A protein and the small-molecule ligand that binds it are described below.
Small molecule (SMILES): C[C@@H](O)CN1CCN(CC(=O)O)CCN(CC(=O)O)CCN(CC(=O)O)CC1

Sequence of chain 1.A:
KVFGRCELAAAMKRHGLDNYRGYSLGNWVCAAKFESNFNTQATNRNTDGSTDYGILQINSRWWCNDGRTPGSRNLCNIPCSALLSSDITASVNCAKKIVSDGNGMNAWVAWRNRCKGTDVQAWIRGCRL

Binding-site contacts:
Ligand atom C15 contacts residue GD1 of chain 1.H at 3.5 Å.
Ligand atom O4 contacts residue DO31 of chain 1.C at 2.4 Å (h-bond).
Ligand atom C8 contacts residue GD1 of chain 1.H at 3.5 Å.
Ligand atom C10 contacts residue GD1 of chain 1.H at 3.2 Å.
Ligand atom C4 contacts residue GD1 of chain 1.H at 3.5 Å.
Ligand atom N4 contacts residue GD1 of chain 1.H at 2.7 Å.
Ligand atom C11 contacts residue DO31 of chain 1.C at 3.2 Å.
Ligand atom O7 contacts residue GD1 of chain 1.H at 2.4 Å.
Ligand atom C9 contacts residue GD1 of chain 1.H at 3.2 Å.
Ligand atom C10 contacts residue ASP101 of chain 1.A at 3.7 Å.
Ligand atom C8 contacts residue TRP62 of chain 1.A at 3.8 Å (hydrophobic).
Ligand atom C11 contacts residue GD1 of chain 1.H at 3.3 Å.
Ligand atom C3 contacts residue GD1 of chain 1.H at 3.4 Å.
Ligand atom C14 contacts residue GD1 of chain 1.H at 3.8 Å.
Ligand atom C7 contacts residue TRP63 of chain 1.A at 3.9 Å (hydrophobic).
Ligand atom C9 contacts residue DO31 of chain 1.C at 3.4 Å.
Ligand atom C13 contacts residue GD1 of chain 1.H at 3.2 Å.
Ligand atom C4 contacts residue TRP62 of chain 1.A at 3.5 Å (hydrophobic).
Ligand atom O5 contacts residue GD1 of chain 1.H at 2.2 Å.
Ligand atom O3 contacts residue DO31 of chain 1.C at 3.0 Å (h-bond).
Ligand atom N2 contacts residue GD1 of chain 1.H at 3.3 Å.
Ligand atom C15 contacts residue ASP101 of chain 1.A at 3.7 Å.
Ligand atom C7 contacts residue GD1 of chain 1.H at 3.4 Å.
Ligand atom C5 contacts residue GD1 of chain 1.H at 3.5 Å.
Ligand atom O1 contacts residue GD1 of chain 1.H at 2.4 Å.
Ligand atom O1 contacts residue DO31 of chain 1.C at 2.8 Å (h-bond).
Ligand atom C17 contacts residue ASP101 of chain 1.A at 3.8 Å.
Ligand atom C2 contacts residue GD1 of chain 1.H at 3.0 Å.
Ligand atom C14 contacts residue ARG73 of chain 1.A at 3.8 Å.
Ligand atom O2 contacts residue DO31 of chain 1.C at 3.3 Å (h-bond).
Ligand atom C16 contacts residue LEU75 of chain 1.A at 3.7 Å (hydrophobic).
Ligand atom O2 contacts residue ASN103 of chain 1.A at 3.4 Å (h-bond).
Ligand atom C6 contacts residue GD1 of chain 1.H at 3.5 Å.
Ligand atom C6 contacts residue TRP62 of chain 1.A at 3.8 Å (hydrophobic).
Ligand atom N1 contacts residue GD1 of chain 1.H at 3.2 Å.
Ligand atom C12 contacts residue GD1 of chain 1.H at 3.5 Å.
Ligand atom O3 contacts residue GD1 of chain 1.H at 2.5 Å.
Ligand atom C16 contacts residue GD1 of chain 1.H at 3.5 Å.
Ligand atom N3 contacts residue GD1 of chain 1.H at 3.5 Å.
Ligand atom C1 contacts residue GD1 of chain 1.H at 2.9 Å.